A small-molecule ligand and the protein it binds are described below.
Small molecule (SMILES): CC(=O)N[C@@H]1[C@@H](O)[C@H](O)[C@@H](CO)O[C@H]1O

Sequence of chain 2.H:
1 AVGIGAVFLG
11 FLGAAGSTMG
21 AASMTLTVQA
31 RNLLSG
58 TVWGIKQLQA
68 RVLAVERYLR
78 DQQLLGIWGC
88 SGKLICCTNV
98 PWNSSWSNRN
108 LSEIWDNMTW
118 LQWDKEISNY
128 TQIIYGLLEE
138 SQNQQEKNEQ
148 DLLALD

Binding-site contacts:
Ligand atom C2 contacts residue ASN126 of chain 2.H at 2.4 Å.
Ligand atom C4 contacts residue ASN126 of chain 2.H at 4.2 Å.
Ligand atom O5 contacts residue ASN126 of chain 2.H at 2.3 Å (h-bond).
Ligand atom C5 contacts residue ASN126 of chain 2.H at 3.6 Å.
Ligand atom C3 contacts residue ASN126 of chain 2.H at 3.8 Å.
Ligand atom C8 contacts residue GLU123 of chain 2.H at 3.8 Å.
Ligand atom O7 contacts residue ASN126 of chain 2.H at 4.4 Å.
Ligand atom C7 contacts residue ASN126 of chain 2.H at 3.9 Å.
Ligand atom C1 contacts residue ASN126 of chain 2.H at 1.4 Å.
Ligand atom N2 contacts residue ASN126 of chain 2.H at 2.9 Å (h-bond).